Binding-site contacts:
Ligand atom C8 contacts residue SER70 of chain 1.A at 3.6 Å.
Ligand atom O26 contacts residue ASN100 of chain 1.A at 2.9 Å (h-bond).
Ligand atom C24 contacts residue ARG103 of chain 1.A at 3.4 Å.
Ligand atom C2 contacts residue SER109 of chain 1.A at 3.6 Å.
Ligand atom C15 contacts residue GLU93 of chain 1.A at 3.7 Å.
Ligand atom C14 contacts residue LEU94 of chain 1.A at 3.3 Å (hydrophobic).
Ligand atom C21 contacts residue GLY102 of chain 1.A at 2.9 Å.
Ligand atom C23 contacts residue ARG103 of chain 1.A at 3.7 Å.
Ligand atom C1 contacts residue ARG66 of chain 1.A at 3.6 Å.
Ligand atom C17 contacts residue PHE69 of chain 1.A at 3.7 Å (hydrophobic).
Ligand atom C20 contacts residue ALA106 of chain 1.A at 3.4 Å (hydrophobic).
Ligand atom C3 contacts residue PHE110 of chain 1.A at 3.6 Å (hydrophobic).
Ligand atom C21 contacts residue ARG103 of chain 1.A at 3.4 Å.
Ligand atom C3 contacts residue PHE61 of chain 1.A at 3.7 Å (hydrophobic).
Ligand atom C3 contacts residue SER109 of chain 1.A at 3.6 Å.
Ligand atom C21 contacts residue ALA106 of chain 1.A at 3.7 Å (hydrophobic).
Ligand atom N7 contacts residue SER70 of chain 1.A at 3.1 Å (h-bond).
Ligand atom N7 contacts residue LEU72 of chain 1.A at 3.6 Å (h-bond).
Ligand atom C2 contacts residue ARG66 of chain 1.A at 3.5 Å.
Ligand atom C12 contacts residue PHE69 of chain 1.A at 3.7 Å (hydrophobic).
Ligand atom N10 contacts residue SER70 of chain 1.A at 3.3 Å (h-bond).
Ligand atom C2 contacts residue PHE110 of chain 1.A at 3.4 Å (hydrophobic).
Ligand atom O26 contacts residue ARG103 of chain 1.A at 3.2 Å (salt-bridge).
Ligand atom C12 contacts residue LEU94 of chain 1.A at 3.5 Å (hydrophobic).
Ligand atom C3 contacts residue ALA106 of chain 1.A at 3.6 Å (hydrophobic).
Ligand atom O18 contacts residue PHE69 of chain 1.A at 3.5 Å.
Ligand atom C15 contacts residue LEU94 of chain 1.A at 3.8 Å (hydrophobic).
Ligand atom C14 contacts residue PHE69 of chain 1.A at 3.6 Å (hydrophobic).
Ligand atom C17 contacts residue LEU94 of chain 1.A at 3.7 Å (hydrophobic).
Ligand atom O18 contacts residue LEU94 of chain 1.A at 3.2 Å.
Ligand atom C22 contacts residue GLY102 of chain 1.A at 3.3 Å.
Ligand atom C20 contacts residue GLY102 of chain 1.A at 3.8 Å.
Ligand atom N10 contacts residue PHE69 of chain 1.A at 3.5 Å.
Ligand atom N11 contacts residue PHE69 of chain 1.A at 3.6 Å.
Ligand atom S9 contacts residue LEU94 of chain 1.A at 3.7 Å.
Ligand atom C20 contacts residue ARG103 of chain 1.A at 3.7 Å.
Ligand atom C19 contacts residue ARG103 of chain 1.A at 3.4 Å.
Ligand atom C22 contacts residue ARG103 of chain 1.A at 3.5 Å.
Ligand atom N11 contacts residue LEU94 of chain 1.A at 3.2 Å.
Ligand atom N10 contacts residue LEU72 of chain 1.A at 3.6 Å.

A protein and the small-molecule ligand that binds it are described below.
Small molecule (SMILES): C/C(=N\Nc1nc2ccccc2s1)c1ccc(-c2cccc(S(=O)(=O)NC(=O)CCCCCc3ccccc3)c2)o1

Sequence of chain 1.A:
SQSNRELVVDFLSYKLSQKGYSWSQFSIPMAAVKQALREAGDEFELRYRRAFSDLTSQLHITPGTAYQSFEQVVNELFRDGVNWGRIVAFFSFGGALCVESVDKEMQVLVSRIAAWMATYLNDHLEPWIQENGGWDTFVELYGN